Binding-site contacts:
Ligand atom N2 contacts residue ASN334 of chain 1.A at 2.9 Å (h-bond).
Ligand atom C1 contacts residue LEU307 of chain 1.A at 4.2 Å (hydrophobic).
Ligand atom O5 contacts residue ASN334 of chain 1.A at 2.4 Å (h-bond).
Ligand atom C1 contacts residue ASN334 of chain 1.A at 1.4 Å.
Ligand atom C5 contacts residue ASN334 of chain 1.A at 3.6 Å.
Ligand atom C8 contacts residue VAL333 of chain 1.A at 4.5 Å (hydrophobic).
Ligand atom C8 contacts residue ASN334 of chain 1.A at 4.3 Å.
Ligand atom C3 contacts residue ASN334 of chain 1.A at 3.8 Å.
Ligand atom C7 contacts residue ASN334 of chain 1.A at 3.0 Å.
Ligand atom O5 contacts residue LEU307 of chain 1.A at 3.5 Å.
Ligand atom C4 contacts residue ASN334 of chain 1.A at 4.2 Å.
Ligand atom O7 contacts residue ASN334 of chain 1.A at 2.6 Å (h-bond).
Ligand atom C2 contacts residue ASN334 of chain 1.A at 2.5 Å.

Sequence of chain 1.A:
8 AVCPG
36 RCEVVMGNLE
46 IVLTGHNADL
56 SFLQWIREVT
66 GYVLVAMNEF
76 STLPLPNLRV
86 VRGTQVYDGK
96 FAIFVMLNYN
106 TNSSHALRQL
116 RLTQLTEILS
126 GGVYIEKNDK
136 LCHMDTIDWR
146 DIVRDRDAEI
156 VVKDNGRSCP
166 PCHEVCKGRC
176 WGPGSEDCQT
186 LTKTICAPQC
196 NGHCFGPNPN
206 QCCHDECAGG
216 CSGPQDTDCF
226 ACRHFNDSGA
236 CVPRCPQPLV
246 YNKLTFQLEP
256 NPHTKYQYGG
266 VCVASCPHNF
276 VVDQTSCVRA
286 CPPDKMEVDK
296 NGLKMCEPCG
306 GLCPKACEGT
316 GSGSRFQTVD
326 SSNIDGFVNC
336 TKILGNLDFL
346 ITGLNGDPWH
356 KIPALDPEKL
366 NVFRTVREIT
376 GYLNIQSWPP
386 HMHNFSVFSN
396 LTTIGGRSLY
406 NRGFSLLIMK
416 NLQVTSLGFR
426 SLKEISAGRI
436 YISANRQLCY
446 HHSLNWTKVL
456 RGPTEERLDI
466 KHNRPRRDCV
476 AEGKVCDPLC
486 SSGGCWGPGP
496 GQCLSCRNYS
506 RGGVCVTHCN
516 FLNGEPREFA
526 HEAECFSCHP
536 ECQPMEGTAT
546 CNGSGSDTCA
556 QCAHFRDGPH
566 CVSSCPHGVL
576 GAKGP

This small molecule binds to this protein.
Small molecule (SMILES): CC(=O)N[C@@H]1[C@@H](O)[C@H](O)[C@@H](CO)O[C@H]1O